The small molecule below binds the protein below.
Small molecule (SMILES): O=c1ccn([C@@H]2O[C@H](CO[P](=O)(O)O[C@H]3[C@@H](O)[C@H](n4ccc(=O)[nH]c4=O)O[C@@H]3COP(=O)(O)O)[C@@H](O)[C@H]2O)c(=O)[nH]1

Binding-site contacts:
Ligand atom O2 contacts residue LEU93 of chain 2.C at 1.9 Å (h-bond).
Ligand atom N3 contacts residue LEU93 of chain 2.C at 1.6 Å (h-bond).
Ligand atom O4 contacts residue LEU114 of chain 2.C at 2.8 Å (h-bond).
Ligand atom N3 contacts residue VAL94 of chain 2.C at 2.3 Å.
Ligand atom N1 contacts residue VAL94 of chain 2.C at 1.9 Å.
Ligand atom C6 contacts residue GLY112 of chain 2.C at 2.2 Å.
Ligand atom N1 contacts residue GLY112 of chain 2.C at 2.9 Å (h-bond).
Ligand atom C4' contacts residue TRP95 of chain 2.C at 3.0 Å (hydrophobic).
Ligand atom C2 contacts residue LEU93 of chain 2.C at 2.0 Å (hydrophobic).
Ligand atom O4' contacts residue VAL94 of chain 2.C at 2.7 Å.
Ligand atom OP1 contacts residue ASN136 of chain 2.C at 2.4 Å (h-bond).
Ligand atom O3' contacts residue GLU131 of chain 2.C at 2.8 Å (salt-bridge).
Ligand atom O4' contacts residue TRP95 of chain 2.C at 2.8 Å (h-bond).
Ligand atom C6 contacts residue VAL94 of chain 2.C at 1.8 Å (hydrophobic).
Ligand atom N3 contacts residue LEU114 of chain 2.C at 2.9 Å (h-bond).
Ligand atom C4 contacts residue VAL107 of chain 2.C at 2.6 Å (hydrophobic).
Ligand atom O4 contacts residue VAL107 of chain 2.C at 1.8 Å.
Ligand atom C1' contacts residue TRP95 of chain 2.C at 2.4 Å (hydrophobic).
Ligand atom C5 contacts residue GLY112 of chain 2.C at 2.6 Å.
Ligand atom N1 contacts residue GLY113 of chain 2.C at 2.8 Å.
Ligand atom O4 contacts residue GLU131 of chain 2.C at 2.6 Å (salt-bridge).
Ligand atom C4 contacts residue VAL94 of chain 2.C at 2.8 Å (hydrophobic).
Ligand atom O2 contacts residue VAL94 of chain 2.C at 1.5 Å.
Ligand atom N3 contacts residue GLY113 of chain 2.C at 2.1 Å.
Ligand atom C2 contacts residue GLY113 of chain 2.C at 2.8 Å.
Ligand atom C5 contacts residue VAL94 of chain 2.C at 2.5 Å (hydrophobic).
Ligand atom C2 contacts residue VAL94 of chain 2.C at 1.7 Å (hydrophobic).
Ligand atom C4 contacts residue LEU114 of chain 2.C at 2.8 Å (hydrophobic).
Ligand atom C6 contacts residue GLY113 of chain 2.C at 1.8 Å.
Ligand atom C4 contacts residue GLY113 of chain 2.C at 1.2 Å.
Ligand atom C4 contacts residue LEU93 of chain 2.C at 2.9 Å (hydrophobic).
Ligand atom C1' contacts residue VAL94 of chain 2.C at 2.6 Å (hydrophobic).
Ligand atom OP2 contacts residue ASN133 of chain 2.C at 2.5 Å.
Ligand atom O5' contacts residue ASN133 of chain 2.C at 2.9 Å (h-bond).
Ligand atom O4 contacts residue GLY113 of chain 2.C at 2.0 Å.
Ligand atom C5 contacts residue THR110 of chain 2.C at 2.9 Å.
Ligand atom O2' contacts residue TRP95 of chain 2.C at 2.5 Å.
Ligand atom C5 contacts residue GLY113 of chain 2.C at 1.2 Å.
Ligand atom N3 contacts residue VAL107 of chain 2.C at 2.9 Å.
Ligand atom C6 contacts residue TYR111 of chain 2.C at 3.1 Å (hydrophobic).

Sequence of chain 3.C:
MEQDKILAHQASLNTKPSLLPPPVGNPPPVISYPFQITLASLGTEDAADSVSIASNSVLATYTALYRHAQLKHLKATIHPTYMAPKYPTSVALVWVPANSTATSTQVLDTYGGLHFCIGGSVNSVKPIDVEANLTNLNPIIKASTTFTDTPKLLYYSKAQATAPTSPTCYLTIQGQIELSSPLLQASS

Sequence of chain 2.D:
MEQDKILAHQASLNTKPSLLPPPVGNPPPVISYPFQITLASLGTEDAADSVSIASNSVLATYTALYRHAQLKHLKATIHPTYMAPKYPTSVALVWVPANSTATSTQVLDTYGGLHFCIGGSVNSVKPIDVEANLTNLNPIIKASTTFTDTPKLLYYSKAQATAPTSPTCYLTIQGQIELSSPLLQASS

Sequence of chain 2.C:
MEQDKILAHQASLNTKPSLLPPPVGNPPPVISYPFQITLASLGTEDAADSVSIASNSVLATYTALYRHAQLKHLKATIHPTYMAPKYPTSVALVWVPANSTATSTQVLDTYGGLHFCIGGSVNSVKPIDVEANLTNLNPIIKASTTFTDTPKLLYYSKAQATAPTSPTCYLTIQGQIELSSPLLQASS